The protein below binds the small molecule below.
Small molecule (SMILES): Oc1cc(Cc2ccccc2)ccc1Oc1ccc(Cl)cc1Cl

Binding-site contacts:
Ligand atom O1 contacts residue NAD1 of chain 1.K at 3.2 Å (h-bond).
Ligand atom C1 contacts residue NAD1 of chain 1.K at 3.4 Å.
Ligand atom C8 contacts residue NAD1 of chain 1.K at 3.9 Å.
Ligand atom O2 contacts residue TYR158 of chain 1.D at 2.5 Å (h-bond).
Ligand atom C19 contacts residue MET199 of chain 1.D at 3.8 Å (hydrophobic).
Ligand atom C5 contacts residue MET199 of chain 1.D at 3.7 Å (hydrophobic).
Ligand atom O2 contacts residue LYS165 of chain 1.D at 3.9 Å.
Ligand atom CL1 contacts residue NAD1 of chain 1.K at 3.5 Å.
Ligand atom CL1 contacts residue GLY96 of chain 1.D at 3.2 Å.
Ligand atom C4 contacts residue ALA198 of chain 1.D at 3.9 Å (hydrophobic).
Ligand atom C14 contacts residue MET199 of chain 1.D at 4.0 Å (hydrophobic).
Ligand atom C10 contacts residue MET103 of chain 1.D at 3.6 Å (hydrophobic).
Ligand atom C2 contacts residue TYR158 of chain 1.D at 3.4 Å (hydrophobic).
Ligand atom CL5 contacts residue MET98 of chain 1.D at 3.3 Å.
Ligand atom C8 contacts residue ALA198 of chain 1.D at 3.3 Å (hydrophobic).
Ligand atom C3 contacts residue NAD1 of chain 1.K at 3.4 Å.
Ligand atom CL1 contacts residue ALA198 of chain 1.D at 3.4 Å.
Ligand atom C12 contacts residue GLY96 of chain 1.D at 3.2 Å.
Ligand atom C16 contacts residue TYR158 of chain 1.D at 3.6 Å (hydrophobic).
Ligand atom C18 contacts residue NAD1 of chain 1.K at 3.2 Å.
Ligand atom C15 contacts residue LEU218 of chain 1.D at 3.9 Å (hydrophobic).
Ligand atom C12 contacts residue ALA198 of chain 1.D at 3.8 Å (hydrophobic).
Ligand atom C7 contacts residue ALA198 of chain 1.D at 3.2 Å (hydrophobic).
Ligand atom C4 contacts residue MET199 of chain 1.D at 3.6 Å (hydrophobic).
Ligand atom C19 contacts residue PRO193 of chain 1.D at 3.8 Å (hydrophobic).
Ligand atom C4 contacts residue NAD1 of chain 1.K at 3.5 Å.
Ligand atom C13 contacts residue PHE149 of chain 1.D at 3.8 Å (hydrophobic).
Ligand atom C1 contacts residue TYR158 of chain 1.D at 3.5 Å (hydrophobic).
Ligand atom C6 contacts residue NAD1 of chain 1.K at 3.2 Å.
Ligand atom C12 contacts residue PHE97 of chain 1.D at 3.8 Å (hydrophobic).
Ligand atom C7 contacts residue GLY96 of chain 1.D at 3.6 Å.
Ligand atom O1 contacts residue ALA198 of chain 1.D at 3.5 Å.
Ligand atom C18 contacts residue PHE149 of chain 1.D at 3.8 Å (hydrophobic).
Ligand atom C17 contacts residue PHE149 of chain 1.D at 3.4 Å (hydrophobic).
Ligand atom CL5 contacts residue PHE97 of chain 1.D at 3.9 Å.
Ligand atom C5 contacts residue NAD1 of chain 1.K at 3.1 Å.
Ligand atom O2 contacts residue NAD1 of chain 1.K at 2.6 Å (h-bond).
Ligand atom C2 contacts residue NAD1 of chain 1.K at 3.4 Å.
Ligand atom C17 contacts residue TYR158 of chain 1.D at 3.5 Å (hydrophobic).
Ligand atom C9 contacts residue ALA198 of chain 1.D at 3.9 Å (hydrophobic).

Sequence of chain 1.D:
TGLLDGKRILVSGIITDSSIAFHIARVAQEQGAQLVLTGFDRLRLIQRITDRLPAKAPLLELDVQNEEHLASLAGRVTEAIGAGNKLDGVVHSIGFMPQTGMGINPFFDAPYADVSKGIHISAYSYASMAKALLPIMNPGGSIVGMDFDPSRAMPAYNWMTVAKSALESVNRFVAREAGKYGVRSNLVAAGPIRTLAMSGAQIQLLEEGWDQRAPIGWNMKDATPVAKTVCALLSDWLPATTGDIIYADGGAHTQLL